Sequence of chain 4.A:
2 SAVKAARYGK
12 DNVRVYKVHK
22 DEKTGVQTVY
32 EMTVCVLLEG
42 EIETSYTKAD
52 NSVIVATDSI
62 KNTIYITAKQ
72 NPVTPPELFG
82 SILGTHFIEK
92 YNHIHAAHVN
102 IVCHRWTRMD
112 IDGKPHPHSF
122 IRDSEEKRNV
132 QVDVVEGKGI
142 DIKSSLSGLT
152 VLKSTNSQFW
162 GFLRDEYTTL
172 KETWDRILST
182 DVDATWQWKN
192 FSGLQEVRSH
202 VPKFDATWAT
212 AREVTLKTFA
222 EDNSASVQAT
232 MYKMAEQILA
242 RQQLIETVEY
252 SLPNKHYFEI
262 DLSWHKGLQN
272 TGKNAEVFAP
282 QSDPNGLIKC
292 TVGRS

A small-molecule ligand and the protein it binds are described below.
Small molecule (SMILES): O=c1[nH]c(=O)c2nn[nH]c2[nH]1

Sequence of chain 3.A:
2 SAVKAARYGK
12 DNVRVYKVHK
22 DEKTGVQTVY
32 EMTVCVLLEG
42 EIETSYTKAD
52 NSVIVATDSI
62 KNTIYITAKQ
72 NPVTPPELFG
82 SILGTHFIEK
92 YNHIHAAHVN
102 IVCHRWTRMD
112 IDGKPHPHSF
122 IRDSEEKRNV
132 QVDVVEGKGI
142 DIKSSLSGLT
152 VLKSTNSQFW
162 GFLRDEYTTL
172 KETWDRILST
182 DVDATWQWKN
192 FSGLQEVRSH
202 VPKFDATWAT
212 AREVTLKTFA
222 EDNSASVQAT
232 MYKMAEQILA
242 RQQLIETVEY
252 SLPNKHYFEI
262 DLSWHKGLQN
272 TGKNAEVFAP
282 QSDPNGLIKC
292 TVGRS

Binding-site contacts:
Ligand atom N7 contacts residue ALA57 of chain 3.A at 3.0 Å.
Ligand atom C5 contacts residue PHE160 of chain 4.A at 3.4 Å (hydrophobic).
Ligand atom DN9 contacts residue LEU171 of chain 4.A at 3.0 Å.
Ligand atom C2 contacts residue ARG177 of chain 4.A at 2.7 Å.
Ligand atom N7 contacts residue THR58 of chain 3.A at 2.0 Å.
Ligand atom C4 contacts residue ASN255 of chain 4.A at 3.4 Å.
Ligand atom C6 contacts residue ILE55 of chain 3.A at 3.5 Å (hydrophobic).
Ligand atom N8 contacts residue PHE160 of chain 4.A at 3.2 Å.
Ligand atom O6 contacts residue ILE55 of chain 3.A at 2.8 Å.
Ligand atom C4 contacts residue ARG177 of chain 4.A at 3.0 Å.
Ligand atom DN9 contacts residue PHE160 of chain 4.A at 3.5 Å.
Ligand atom C2 contacts residue ASN255 of chain 4.A at 3.5 Å.
Ligand atom DN9 contacts residue ARG177 of chain 4.A at 3.0 Å.
Ligand atom N9 contacts residue PHE160 of chain 4.A at 3.3 Å.
Ligand atom C6 contacts residue GLN229 of chain 4.A at 3.0 Å.
Ligand atom N3 contacts residue ARG177 of chain 4.A at 2.1 Å.
Ligand atom O6 contacts residue GLN229 of chain 4.A at 2.0 Å.
Ligand atom N8 contacts residue LEU171 of chain 4.A at 3.3 Å.
Ligand atom N8 contacts residue ASP59 of chain 3.A at 3.0 Å.
Ligand atom N1 contacts residue GLN229 of chain 4.A at 3.0 Å (h-bond).
Ligand atom N8 contacts residue ALA57 of chain 3.A at 2.9 Å.
Ligand atom O2 contacts residue VAL228 of chain 4.A at 2.0 Å.
Ligand atom N3 contacts residue ASN255 of chain 4.A at 3.0 Å.
Ligand atom N9 contacts residue LEU171 of chain 4.A at 3.5 Å.
Ligand atom C4 contacts residue PHE160 of chain 4.A at 3.4 Å (hydrophobic).
Ligand atom DN1 contacts residue GLN229 of chain 4.A at 1.9 Å.
Ligand atom C5 contacts residue THR58 of chain 3.A at 3.1 Å.
Ligand atom O6 contacts residue TYR9 of chain 3.A at 3.5 Å.
Ligand atom O2 contacts residue SER227 of chain 4.A at 2.9 Å.
Ligand atom N9 contacts residue THR58 of chain 3.A at 3.4 Å.
Ligand atom N9 contacts residue ARG177 of chain 4.A at 3.3 Å.
Ligand atom C6 contacts residue THR58 of chain 3.A at 3.2 Å.
Ligand atom C6 contacts residue PHE160 of chain 4.A at 3.4 Å (hydrophobic).
Ligand atom C2 contacts residue VAL228 of chain 4.A at 3.1 Å (hydrophobic).
Ligand atom O2 contacts residue ARG177 of chain 4.A at 2.0 Å.
Ligand atom N7 contacts residue PHE160 of chain 4.A at 3.3 Å.
Ligand atom N8 contacts residue THR58 of chain 3.A at 2.8 Å.
Ligand atom DN1 contacts residue VAL228 of chain 4.A at 3.1 Å.
Ligand atom DN1 contacts residue SER227 of chain 4.A at 2.9 Å.
Ligand atom O6 contacts residue THR58 of chain 3.A at 2.9 Å.